A protein and the small-molecule ligand that binds it are described below.
Small molecule (SMILES): CCNc1nnc(Cn2nc(C)cc2C)s1

Binding-site contacts:
Ligand atom C27 contacts residue ALA198 of chain 1.A at 4.0 Å (hydrophobic).
Ligand atom N12 contacts residue MET161 of chain 1.A at 3.3 Å.
Ligand atom C14 contacts residue NAD1 of chain 1.D at 3.6 Å.
Ligand atom C05 contacts residue MET103 of chain 1.A at 3.5 Å (hydrophobic).
Ligand atom N17 contacts residue NAD1 of chain 1.D at 3.4 Å (h-bond).
Ligand atom C24 contacts residue NAD1 of chain 1.D at 3.6 Å.
Ligand atom N12 contacts residue PHE97 of chain 1.A at 3.5 Å (h-bond).
Ligand atom C13 contacts residue MET161 of chain 1.A at 4.1 Å (hydrophobic).
Ligand atom N18 contacts residue NAD1 of chain 1.D at 2.6 Å (h-bond).
Ligand atom S31 contacts residue ALA198 of chain 1.A at 4.0 Å.
Ligand atom C27 contacts residue THR196 of chain 1.A at 4.2 Å.
Ligand atom C26 contacts residue NAD1 of chain 1.D at 3.7 Å.
Ligand atom C05 contacts residue ILE202 of chain 1.A at 3.7 Å (hydrophobic).
Ligand atom N11 contacts residue MET161 of chain 1.A at 3.3 Å.
Ligand atom C27 contacts residue NAD1 of chain 1.D at 3.3 Å.
Ligand atom C27 contacts residue VAL203 of chain 1.A at 4.1 Å (hydrophobic).
Ligand atom C10 contacts residue ILE202 of chain 1.A at 4.2 Å (hydrophobic).
Ligand atom C10 contacts residue MET98 of chain 1.A at 3.9 Å (hydrophobic).
Ligand atom N11 contacts residue GLY96 of chain 1.A at 3.5 Å (h-bond).
Ligand atom C20 contacts residue MET161 of chain 1.A at 3.7 Å (hydrophobic).
Ligand atom C27 contacts residue MET199 of chain 1.A at 3.4 Å (hydrophobic).
Ligand atom N18 contacts residue MET161 of chain 1.A at 4.1 Å.
Ligand atom C10 contacts residue PHE97 of chain 1.A at 4.1 Å (hydrophobic).
Ligand atom C01 contacts residue ILE202 of chain 1.A at 3.4 Å (hydrophobic).
Ligand atom N08 contacts residue ILE202 of chain 1.A at 3.5 Å.
Ligand atom N12 contacts residue GLY96 of chain 1.A at 3.1 Å (h-bond).
Ligand atom C05 contacts residue MET98 of chain 1.A at 3.1 Å (hydrophobic).
Ligand atom C20 contacts residue TYR158 of chain 1.A at 4.2 Å (hydrophobic).
Ligand atom C13 contacts residue GLY96 of chain 1.A at 4.0 Å.
Ligand atom C20 contacts residue NAD1 of chain 1.D at 3.7 Å.
Ligand atom N11 contacts residue MET98 of chain 1.A at 3.3 Å (h-bond).
Ligand atom C24 contacts residue TYR158 of chain 1.A at 4.0 Å (hydrophobic).
Ligand atom S31 contacts residue VAL203 of chain 1.A at 3.3 Å.
Ligand atom C20 contacts residue LYS165 of chain 1.A at 3.9 Å.
Ligand atom C01 contacts residue MET98 of chain 1.A at 3.1 Å (hydrophobic).
Ligand atom C19 contacts residue NAD1 of chain 1.D at 3.4 Å.
Ligand atom C20 contacts residue PHE149 of chain 1.A at 3.5 Å (hydrophobic).
Ligand atom N08 contacts residue MET98 of chain 1.A at 3.3 Å (h-bond).
Ligand atom C05 contacts residue VAL203 of chain 1.A at 4.0 Å (hydrophobic).
Ligand atom N11 contacts residue PHE97 of chain 1.A at 3.0 Å.

Sequence of chain 1.A:
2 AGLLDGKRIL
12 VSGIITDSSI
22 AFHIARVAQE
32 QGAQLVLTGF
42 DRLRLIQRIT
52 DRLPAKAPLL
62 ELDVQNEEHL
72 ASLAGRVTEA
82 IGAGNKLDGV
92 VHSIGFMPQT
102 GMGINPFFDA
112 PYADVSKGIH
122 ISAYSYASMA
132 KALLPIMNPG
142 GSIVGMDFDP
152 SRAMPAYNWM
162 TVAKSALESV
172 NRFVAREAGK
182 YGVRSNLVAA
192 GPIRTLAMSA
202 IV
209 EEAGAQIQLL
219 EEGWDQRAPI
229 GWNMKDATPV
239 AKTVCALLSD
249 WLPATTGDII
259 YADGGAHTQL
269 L